This small molecule binds to this protein.
Small molecule (SMILES): Cc1cc(O)ccc1O

Binding-site contacts:
Ligand atom O1 contacts residue HIS258 of chain 1.B at 3.4 Å (h-bond).
Ligand atom C4 contacts residue GLU250 of chain 1.B at 3.4 Å.
Ligand atom O1 contacts residue GLU264 of chain 1.B at 3.4 Å (salt-bridge).
Ligand atom C3 contacts residue PRO234 of chain 1.B at 3.4 Å (hydrophobic).
Ligand atom C3 contacts residue LEU254 of chain 1.B at 3.5 Å (hydrophobic).
Ligand atom C7 contacts residue HIS258 of chain 1.B at 4.2 Å.
Ligand atom O1 contacts residue PHE78 of chain 1.B at 4.2 Å.
Ligand atom C2 contacts residue PRO234 of chain 1.B at 4.0 Å (hydrophobic).
Ligand atom C5 contacts residue TRP232 of chain 1.B at 4.1 Å (hydrophobic).
Ligand atom O9 contacts residue ASN233 of chain 1.B at 3.5 Å (h-bond).
Ligand atom O9 contacts residue GLU250 of chain 1.B at 2.6 Å (salt-bridge).
Ligand atom C7 contacts residue LEU254 of chain 1.B at 4.3 Å (hydrophobic).
Ligand atom C2 contacts residue FE1 of chain 1.I at 4.2 Å.
Ligand atom O1 contacts residue FE1 of chain 1.I at 1.9 Å.
Ligand atom C4 contacts residue PRO234 of chain 1.B at 3.5 Å (hydrophobic).
Ligand atom C7 contacts residue FE1 of chain 1.I at 4.2 Å.
Ligand atom O1 contacts residue HIS305 of chain 1.B at 3.2 Å (h-bond).
Ligand atom C5 contacts residue VAL317 of chain 1.B at 3.7 Å (hydrophobic).
Ligand atom C7 contacts residue TRP75 of chain 1.B at 3.2 Å (hydrophobic).
Ligand atom C5 contacts residue TRP275 of chain 1.B at 4.0 Å (hydrophobic).
Ligand atom O9 contacts residue TRP232 of chain 1.B at 3.1 Å.
Ligand atom C6 contacts residue PHE266 of chain 1.B at 3.7 Å (hydrophobic).
Ligand atom O1 contacts residue PHE266 of chain 1.B at 3.9 Å.
Ligand atom C1 contacts residue LEU254 of chain 1.B at 4.0 Å (hydrophobic).
Ligand atom C5 contacts residue GLU250 of chain 1.B at 3.2 Å.
Ligand atom C5 contacts residue PRO234 of chain 1.B at 4.1 Å (hydrophobic).
Ligand atom C2 contacts residue PHE78 of chain 1.B at 3.9 Å (hydrophobic).
Ligand atom C2 contacts residue TRP75 of chain 1.B at 4.0 Å (hydrophobic).
Ligand atom C5 contacts residue LEU315 of chain 1.B at 3.9 Å (hydrophobic).
Ligand atom C1 contacts residue FE1 of chain 1.I at 3.3 Å.
Ligand atom O9 contacts residue PRO234 of chain 1.B at 3.5 Å.
Ligand atom C4 contacts residue LEU254 of chain 1.B at 3.9 Å (hydrophobic).
Ligand atom C6 contacts residue FE1 of chain 1.I at 4.2 Å.
Ligand atom C2 contacts residue LEU254 of chain 1.B at 3.9 Å (hydrophobic).
Ligand atom C3 contacts residue TRP75 of chain 1.B at 3.7 Å (hydrophobic).
Ligand atom C6 contacts residue TRP275 of chain 1.B at 3.7 Å (hydrophobic).
Ligand atom C6 contacts residue VAL317 of chain 1.B at 3.8 Å (hydrophobic).
Ligand atom C4 contacts residue TRP232 of chain 1.B at 3.9 Å (hydrophobic).
Ligand atom O9 contacts residue THR248 of chain 1.B at 3.6 Å.
Ligand atom C7 contacts residue PHE78 of chain 1.B at 2.9 Å (hydrophobic).

Sequence of chain 1.B:
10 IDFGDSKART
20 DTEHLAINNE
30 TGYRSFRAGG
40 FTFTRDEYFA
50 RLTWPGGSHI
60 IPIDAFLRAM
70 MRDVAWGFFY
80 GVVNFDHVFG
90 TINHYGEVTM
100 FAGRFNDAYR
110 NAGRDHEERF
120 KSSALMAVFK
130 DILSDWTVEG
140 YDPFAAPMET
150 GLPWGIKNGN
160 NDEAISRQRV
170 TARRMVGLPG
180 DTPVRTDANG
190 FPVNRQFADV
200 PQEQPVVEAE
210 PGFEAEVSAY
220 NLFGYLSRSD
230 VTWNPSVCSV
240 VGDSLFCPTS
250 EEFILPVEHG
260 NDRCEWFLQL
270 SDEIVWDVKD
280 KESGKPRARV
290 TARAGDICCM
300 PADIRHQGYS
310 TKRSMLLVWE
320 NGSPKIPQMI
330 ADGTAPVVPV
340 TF